Sequence of chain 1.B:
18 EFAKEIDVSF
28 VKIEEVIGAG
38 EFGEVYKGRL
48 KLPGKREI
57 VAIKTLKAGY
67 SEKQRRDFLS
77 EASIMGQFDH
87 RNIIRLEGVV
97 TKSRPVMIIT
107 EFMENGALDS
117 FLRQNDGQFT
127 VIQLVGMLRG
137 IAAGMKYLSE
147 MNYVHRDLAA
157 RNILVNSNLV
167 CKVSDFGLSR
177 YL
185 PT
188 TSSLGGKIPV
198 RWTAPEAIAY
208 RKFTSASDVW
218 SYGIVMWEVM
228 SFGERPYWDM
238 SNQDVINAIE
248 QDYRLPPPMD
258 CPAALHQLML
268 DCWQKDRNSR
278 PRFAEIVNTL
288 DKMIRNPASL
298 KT

This small molecule binds to this protein.
Small molecule (SMILES): O=C(CCl)Nc1ccc2c(Nc3cc(O)ccc3Cl)ncnc2c1

Binding-site contacts:
Ligand atom C4 contacts residue MET109 of chain 1.B at 3.2 Å (hydrophobic).
Ligand atom C8 contacts residue THR106 of chain 1.B at 3.8 Å.
Ligand atom C5 contacts residue ILE34 of chain 1.B at 3.9 Å (hydrophobic).
Ligand atom C8 contacts residue MET109 of chain 1.B at 3.6 Å (hydrophobic).
Ligand atom C15 contacts residue LYS60 of chain 1.B at 3.9 Å.
Ligand atom O1 contacts residue GLU77 of chain 1.B at 2.7 Å (salt-bridge).
Ligand atom C9 contacts residue ALA58 of chain 1.B at 3.9 Å (hydrophobic).
Ligand atom C4 contacts residue ILE34 of chain 1.B at 3.8 Å (hydrophobic).
Ligand atom CL1 contacts residue ALA58 of chain 1.B at 3.7 Å.
Ligand atom O1 contacts residue SER170 of chain 1.B at 3.6 Å.
Ligand atom C13 contacts residue LYS60 of chain 1.B at 3.6 Å.
Ligand atom C2 contacts residue LEU160 of chain 1.B at 3.9 Å (hydrophobic).
Ligand atom O contacts residue GLU110 of chain 1.B at 3.6 Å.
Ligand atom CL1 contacts residue LYS60 of chain 1.B at 3.8 Å.
Ligand atom N1 contacts residue ALA58 of chain 1.B at 3.6 Å.
Ligand atom N3 contacts residue LEU160 of chain 1.B at 3.9 Å.
Ligand atom CL1 contacts residue VAL42 of chain 1.B at 3.7 Å.
Ligand atom C12 contacts residue LYS60 of chain 1.B at 3.5 Å.
Ligand atom C8 contacts residue LEU160 of chain 1.B at 3.8 Å (hydrophobic).
Ligand atom C14 contacts residue THR106 of chain 1.B at 3.6 Å.
Ligand atom C12 contacts residue GLU77 of chain 1.B at 3.5 Å.
Ligand atom C8 contacts residue GLU107 of chain 1.B at 3.3 Å.
Ligand atom O1 contacts residue ASP171 of chain 1.B at 2.8 Å (salt-bridge).
Ligand atom C9 contacts residue LEU160 of chain 1.B at 3.5 Å (hydrophobic).
Ligand atom CL1 contacts residue THR106 of chain 1.B at 3.4 Å.
Ligand atom C15 contacts residue THR106 of chain 1.B at 3.7 Å.
Ligand atom N contacts residue GLY112 of chain 1.B at 3.7 Å.
Ligand atom C1 contacts residue VAL42 of chain 1.B at 3.9 Å (hydrophobic).
Ligand atom O contacts residue PHE108 of chain 1.B at 3.8 Å.
Ligand atom N2 contacts residue ALA58 of chain 1.B at 3.4 Å.
Ligand atom O contacts residue MET109 of chain 1.B at 3.5 Å (h-bond).
Ligand atom N2 contacts residue LEU160 of chain 1.B at 3.5 Å.
Ligand atom CL contacts residue GLY112 of chain 1.B at 3.5 Å.
Ligand atom N2 contacts residue THR106 of chain 1.B at 3.3 Å (h-bond).
Ligand atom C11 contacts residue LYS60 of chain 1.B at 3.9 Å.
Ligand atom C14 contacts residue LYS60 of chain 1.B at 3.6 Å.
Ligand atom C8 contacts residue ALA58 of chain 1.B at 3.3 Å (hydrophobic).
Ligand atom C13 contacts residue GLU77 of chain 1.B at 3.5 Å.
Ligand atom O1 contacts residue LYS60 of chain 1.B at 3.7 Å.
Ligand atom N1 contacts residue MET109 of chain 1.B at 3.0 Å (h-bond).